Sequence of chain 1.B:
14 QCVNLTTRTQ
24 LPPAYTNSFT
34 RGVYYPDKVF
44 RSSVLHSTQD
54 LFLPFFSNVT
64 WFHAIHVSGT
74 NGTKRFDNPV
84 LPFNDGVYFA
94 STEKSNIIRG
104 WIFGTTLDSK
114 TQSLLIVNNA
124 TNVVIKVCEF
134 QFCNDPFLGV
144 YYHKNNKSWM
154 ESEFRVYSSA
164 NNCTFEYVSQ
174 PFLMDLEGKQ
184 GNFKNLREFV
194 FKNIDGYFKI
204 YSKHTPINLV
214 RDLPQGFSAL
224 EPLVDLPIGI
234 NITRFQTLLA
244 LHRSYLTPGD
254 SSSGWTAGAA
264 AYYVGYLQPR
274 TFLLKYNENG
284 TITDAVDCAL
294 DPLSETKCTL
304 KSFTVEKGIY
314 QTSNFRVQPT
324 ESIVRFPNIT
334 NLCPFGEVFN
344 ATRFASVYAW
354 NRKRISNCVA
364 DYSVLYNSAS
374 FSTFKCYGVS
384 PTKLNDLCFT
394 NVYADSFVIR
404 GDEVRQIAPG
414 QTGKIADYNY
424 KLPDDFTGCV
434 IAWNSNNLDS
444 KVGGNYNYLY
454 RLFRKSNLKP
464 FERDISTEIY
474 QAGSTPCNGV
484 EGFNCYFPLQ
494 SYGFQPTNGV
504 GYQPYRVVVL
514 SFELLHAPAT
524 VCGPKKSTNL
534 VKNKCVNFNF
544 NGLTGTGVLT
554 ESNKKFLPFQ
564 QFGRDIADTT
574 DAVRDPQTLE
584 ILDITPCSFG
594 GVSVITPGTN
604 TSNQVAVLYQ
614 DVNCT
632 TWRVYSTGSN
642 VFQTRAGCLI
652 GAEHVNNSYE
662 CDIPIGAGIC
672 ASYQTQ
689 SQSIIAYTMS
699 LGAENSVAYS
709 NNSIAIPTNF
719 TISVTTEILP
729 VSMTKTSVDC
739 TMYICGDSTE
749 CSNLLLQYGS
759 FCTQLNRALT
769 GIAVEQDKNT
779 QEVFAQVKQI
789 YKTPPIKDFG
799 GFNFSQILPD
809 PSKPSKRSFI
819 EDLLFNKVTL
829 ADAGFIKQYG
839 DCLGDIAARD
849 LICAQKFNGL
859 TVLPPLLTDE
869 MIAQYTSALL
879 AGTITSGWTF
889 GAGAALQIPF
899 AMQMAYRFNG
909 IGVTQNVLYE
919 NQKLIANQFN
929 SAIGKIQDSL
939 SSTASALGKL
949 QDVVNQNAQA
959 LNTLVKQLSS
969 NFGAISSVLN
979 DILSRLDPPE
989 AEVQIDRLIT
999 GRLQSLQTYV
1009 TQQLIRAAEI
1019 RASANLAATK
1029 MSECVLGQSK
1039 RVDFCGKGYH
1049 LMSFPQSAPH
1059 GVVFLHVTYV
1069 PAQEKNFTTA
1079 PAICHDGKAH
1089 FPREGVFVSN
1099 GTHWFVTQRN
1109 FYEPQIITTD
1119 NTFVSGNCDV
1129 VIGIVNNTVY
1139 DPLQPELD

The protein below binds the small molecule below.
Small molecule (SMILES): CC(=O)N[C@H]1[C@H](O[C@H]2[C@H](O)[C@@H](NC(C)=O)CO[C@@H]2CO)O[C@H](CO)[C@@H](O)[C@@H]1O

Binding-site contacts:
Ligand atom C2 contacts residue ASN61 of chain 1.B at 2.6 Å.
Ligand atom C7 contacts residue ASN61 of chain 1.B at 3.3 Å.
Ligand atom C3 contacts residue ASN61 of chain 1.B at 3.9 Å.
Ligand atom C8 contacts residue TYR28 of chain 1.B at 3.6 Å (hydrophobic).
Ligand atom O5 contacts residue ASN61 of chain 1.B at 2.4 Å (h-bond).
Ligand atom C7 contacts residue TYR28 of chain 1.B at 4.2 Å (hydrophobic).
Ligand atom O7 contacts residue TYR28 of chain 1.B at 4.3 Å.
Ligand atom C1 contacts residue TYR28 of chain 1.B at 4.0 Å (hydrophobic).
Ligand atom C8 contacts residue ASN61 of chain 1.B at 3.7 Å.
Ligand atom O7 contacts residue ASN61 of chain 1.B at 3.2 Å (h-bond).
Ligand atom C2 contacts residue TYR28 of chain 1.B at 4.4 Å (hydrophobic).
Ligand atom N2 contacts residue ASN61 of chain 1.B at 3.0 Å (h-bond).
Ligand atom N2 contacts residue TYR28 of chain 1.B at 3.5 Å.
Ligand atom C1 contacts residue ASN61 of chain 1.B at 1.5 Å.
Ligand atom C3 contacts residue TYR28 of chain 1.B at 4.3 Å (hydrophobic).
Ligand atom C4 contacts residue ASN61 of chain 1.B at 4.4 Å.
Ligand atom C8 contacts residue THR29 of chain 1.B at 3.6 Å.
Ligand atom C5 contacts residue ASN61 of chain 1.B at 3.8 Å.